Sequence of chain 1.A:
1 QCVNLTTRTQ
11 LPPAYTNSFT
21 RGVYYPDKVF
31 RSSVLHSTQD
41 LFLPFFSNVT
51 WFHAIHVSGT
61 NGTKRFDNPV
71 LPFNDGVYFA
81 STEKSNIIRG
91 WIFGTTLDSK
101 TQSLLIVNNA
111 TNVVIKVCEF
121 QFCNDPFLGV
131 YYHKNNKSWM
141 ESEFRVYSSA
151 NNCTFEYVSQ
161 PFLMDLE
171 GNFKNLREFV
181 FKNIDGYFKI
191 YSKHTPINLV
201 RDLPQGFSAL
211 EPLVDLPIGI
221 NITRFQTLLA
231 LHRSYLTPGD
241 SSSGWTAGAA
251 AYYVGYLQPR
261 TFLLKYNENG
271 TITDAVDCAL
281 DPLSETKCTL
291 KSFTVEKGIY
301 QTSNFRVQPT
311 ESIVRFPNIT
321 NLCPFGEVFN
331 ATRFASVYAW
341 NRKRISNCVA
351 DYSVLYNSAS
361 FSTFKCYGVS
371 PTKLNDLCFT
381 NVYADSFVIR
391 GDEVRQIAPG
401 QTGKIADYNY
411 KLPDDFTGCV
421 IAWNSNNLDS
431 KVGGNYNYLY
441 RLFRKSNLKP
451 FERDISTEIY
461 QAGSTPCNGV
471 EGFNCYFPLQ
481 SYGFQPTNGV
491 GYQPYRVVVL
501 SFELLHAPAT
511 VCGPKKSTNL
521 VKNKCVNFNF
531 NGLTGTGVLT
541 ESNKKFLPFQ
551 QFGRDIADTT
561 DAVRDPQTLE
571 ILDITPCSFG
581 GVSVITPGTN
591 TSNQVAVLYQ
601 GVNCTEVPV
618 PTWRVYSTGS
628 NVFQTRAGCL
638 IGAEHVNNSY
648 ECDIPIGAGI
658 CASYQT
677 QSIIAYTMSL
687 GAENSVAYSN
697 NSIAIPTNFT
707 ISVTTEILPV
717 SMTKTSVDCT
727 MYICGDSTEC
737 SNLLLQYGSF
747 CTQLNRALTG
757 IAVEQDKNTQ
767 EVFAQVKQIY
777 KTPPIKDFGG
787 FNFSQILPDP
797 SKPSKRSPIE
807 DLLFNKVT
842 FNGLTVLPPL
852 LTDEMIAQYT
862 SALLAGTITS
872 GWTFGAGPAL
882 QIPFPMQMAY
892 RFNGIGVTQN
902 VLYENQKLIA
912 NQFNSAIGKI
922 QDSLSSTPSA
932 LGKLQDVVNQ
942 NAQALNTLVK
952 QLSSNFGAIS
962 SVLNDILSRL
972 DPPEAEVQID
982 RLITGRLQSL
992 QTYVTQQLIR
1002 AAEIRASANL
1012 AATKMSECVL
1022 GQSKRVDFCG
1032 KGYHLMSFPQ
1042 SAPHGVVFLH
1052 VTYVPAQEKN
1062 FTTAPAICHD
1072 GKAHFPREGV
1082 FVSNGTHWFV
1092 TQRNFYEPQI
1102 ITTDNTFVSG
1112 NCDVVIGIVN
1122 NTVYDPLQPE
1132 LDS

The small molecule below binds the protein below.
Small molecule (SMILES): CC(=O)N[C@@H]1[C@@H](O)[C@H](O)[C@@H](CO)O[C@H]1O

Binding-site contacts:
Ligand atom C7 contacts residue ASN221 of chain 1.A at 3.6 Å.
Ligand atom C4 contacts residue THR223 of chain 1.A at 4.0 Å.
Ligand atom O5 contacts residue ASN221 of chain 1.A at 2.2 Å (h-bond).
Ligand atom C3 contacts residue ASN221 of chain 1.A at 3.7 Å.
Ligand atom O7 contacts residue THR95 of chain 1.A at 3.7 Å.
Ligand atom C2 contacts residue ASN221 of chain 1.A at 2.4 Å.
Ligand atom C6 contacts residue THR223 of chain 1.A at 2.9 Å.
Ligand atom C4 contacts residue ASN221 of chain 1.A at 4.1 Å.
Ligand atom O6 contacts residue THR223 of chain 1.A at 3.8 Å.
Ligand atom C5 contacts residue ASN221 of chain 1.A at 3.5 Å.
Ligand atom O7 contacts residue ASN221 of chain 1.A at 3.9 Å.
Ligand atom O5 contacts residue THR95 of chain 1.A at 4.2 Å.
Ligand atom C1 contacts residue ASN221 of chain 1.A at 1.3 Å.
Ligand atom N2 contacts residue ASN221 of chain 1.A at 3.0 Å (h-bond).
Ligand atom C2 contacts residue THR95 of chain 1.A at 4.0 Å.
Ligand atom C1 contacts residue THR223 of chain 1.A at 4.4 Å.
Ligand atom O5 contacts residue THR223 of chain 1.A at 3.2 Å.
Ligand atom C1 contacts residue THR95 of chain 1.A at 4.2 Å.
Ligand atom O7 contacts residue THR101 of chain 1.A at 3.9 Å.
Ligand atom C5 contacts residue THR223 of chain 1.A at 3.5 Å.